Sequence of chain 1.A:
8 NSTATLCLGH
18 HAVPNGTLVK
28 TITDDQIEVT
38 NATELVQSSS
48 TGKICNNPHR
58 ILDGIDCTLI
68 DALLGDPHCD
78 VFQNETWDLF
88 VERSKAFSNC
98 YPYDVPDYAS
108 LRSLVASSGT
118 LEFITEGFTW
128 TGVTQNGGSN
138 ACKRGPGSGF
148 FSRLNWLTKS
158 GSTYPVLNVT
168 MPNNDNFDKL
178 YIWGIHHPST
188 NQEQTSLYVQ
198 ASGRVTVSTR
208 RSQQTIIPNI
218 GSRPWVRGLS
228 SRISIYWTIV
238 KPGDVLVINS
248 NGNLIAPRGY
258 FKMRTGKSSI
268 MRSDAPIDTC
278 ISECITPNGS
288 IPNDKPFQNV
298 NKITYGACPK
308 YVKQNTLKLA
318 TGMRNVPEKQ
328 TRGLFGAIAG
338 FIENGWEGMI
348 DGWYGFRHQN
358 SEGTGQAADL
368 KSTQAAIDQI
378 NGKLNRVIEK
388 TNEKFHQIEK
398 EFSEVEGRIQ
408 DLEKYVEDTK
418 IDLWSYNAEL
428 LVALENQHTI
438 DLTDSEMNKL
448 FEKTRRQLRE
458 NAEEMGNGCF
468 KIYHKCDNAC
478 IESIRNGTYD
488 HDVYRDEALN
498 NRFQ

Binding-site contacts:
Ligand atom C5 contacts residue ASN81 of chain 1.A at 3.6 Å.
Ligand atom O5 contacts residue PHE120 of chain 1.A at 4.1 Å.
Ligand atom C6 contacts residue ASN81 of chain 1.A at 3.5 Å.
Ligand atom O5 contacts residue GLU119 of chain 1.A at 4.4 Å.
Ligand atom C8 contacts residue ILE121 of chain 1.A at 4.0 Å (hydrophobic).
Ligand atom C5 contacts residue PHE120 of chain 1.A at 3.5 Å (hydrophobic).
Ligand atom C6 contacts residue PHE120 of chain 1.A at 3.7 Å (hydrophobic).
Ligand atom C4 contacts residue ASN81 of chain 1.A at 4.1 Å.
Ligand atom O5 contacts residue ASN81 of chain 1.A at 4.2 Å.
Ligand atom N2 contacts residue ASN81 of chain 1.A at 2.9 Å (h-bond).
Ligand atom C5 contacts residue ASN81 of chain 1.A at 4.0 Å.
Ligand atom C2 contacts residue ASN81 of chain 1.A at 2.4 Å.
Ligand atom C8 contacts residue ASN81 of chain 1.A at 4.2 Å.
Ligand atom C7 contacts residue ASN81 of chain 1.A at 3.1 Å.
Ligand atom C3 contacts residue ASN81 of chain 1.A at 3.7 Å.
Ligand atom C6 contacts residue ILE121 of chain 1.A at 4.3 Å (hydrophobic).
Ligand atom O5 contacts residue ASN81 of chain 1.A at 2.3 Å (h-bond).
Ligand atom O7 contacts residue ASN81 of chain 1.A at 3.0 Å (h-bond).
Ligand atom C1 contacts residue ASN81 of chain 1.A at 1.4 Å.
Ligand atom C8 contacts residue GLN80 of chain 1.A at 4.0 Å.

The protein below binds the small molecule below.
Small molecule (SMILES): CC(=O)N[C@H]1[C@H](O[C@H]2[C@H](O)[C@@H](NC(C)=O)CO[C@@H]2CO[C@@H]2O[C@@H](C)[C@@H](O)[C@@H](O)[C@@H]2O)O[C@H](CO)[C@@H](O[C@@H]2O[C@H](CO)[C@@H](O)[C@H](O)[C@@H]2O)[C@@H]1O